A small-molecule ligand and the protein it binds are described below.
Small molecule (SMILES): CC(=O)N[C@H]1[C@H](O[C@H]2[C@H](O)[C@@H](NC(C)=O)CO[C@@H]2CO)O[C@H](CO)[C@@H](O)[C@@H]1O

Binding-site contacts:
Ligand atom C2 contacts residue ASN12 of chain 1.F at 3.2 Å.
Ligand atom O5 contacts residue ASN12 of chain 1.F at 2.7 Å (h-bond).
Ligand atom C1 contacts residue ASN12 of chain 1.F at 2.1 Å.
Ligand atom C7 contacts residue ASN12 of chain 1.F at 3.9 Å.
Ligand atom O7 contacts residue ASN12 of chain 1.F at 3.7 Å.
Ligand atom N2 contacts residue ASN12 of chain 1.F at 3.8 Å.
Ligand atom C5 contacts residue ASN12 of chain 1.F at 4.1 Å.

Sequence of chain 1.F:
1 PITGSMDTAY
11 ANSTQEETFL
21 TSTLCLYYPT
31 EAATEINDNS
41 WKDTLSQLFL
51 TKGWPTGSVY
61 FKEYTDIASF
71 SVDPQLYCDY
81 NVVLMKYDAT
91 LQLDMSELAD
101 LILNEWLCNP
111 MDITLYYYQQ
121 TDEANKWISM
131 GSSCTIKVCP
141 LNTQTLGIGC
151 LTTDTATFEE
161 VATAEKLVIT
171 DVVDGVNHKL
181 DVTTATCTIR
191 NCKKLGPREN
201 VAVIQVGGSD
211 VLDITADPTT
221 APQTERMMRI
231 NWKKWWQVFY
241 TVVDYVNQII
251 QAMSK